Binding-site contacts:
Ligand atom C1 contacts residue PHE308 of chain 1.A at 3.7 Å (hydrophobic).
Ligand atom C12 contacts residue PHE308 of chain 1.A at 3.6 Å (hydrophobic).
Ligand atom C5 contacts residue ILE272 of chain 1.A at 3.7 Å (hydrophobic).
Ligand atom C5 contacts residue ASN257 of chain 1.A at 3.8 Å.
Ligand atom C14 contacts residue MET209 of chain 1.A at 4.1 Å (hydrophobic).
Ligand atom O3 contacts residue MET293 of chain 1.A at 3.9 Å.
Ligand atom C7 contacts residue PHE308 of chain 1.A at 3.9 Å (hydrophobic).
Ligand atom C14 contacts residue PHE308 of chain 1.A at 3.9 Å (hydrophobic).
Ligand atom N9 contacts residue PHE276 of chain 1.A at 4.4 Å.
Ligand atom N9 contacts residue PHE308 of chain 1.A at 4.2 Å.
Ligand atom C6 contacts residue TYR265 of chain 1.A at 3.9 Å (hydrophobic).
Ligand atom C2 contacts residue ILE272 of chain 1.A at 4.0 Å (hydrophobic).
Ligand atom C13 contacts residue MET293 of chain 1.A at 3.6 Å (hydrophobic).
Ligand atom C6 contacts residue GLN305 of chain 1.A at 3.7 Å.
Ligand atom C6 contacts residue THR269 of chain 1.A at 3.3 Å.
Ligand atom N10 contacts residue PHE308 of chain 1.A at 3.9 Å.
Ligand atom N10 contacts residue PHE276 of chain 1.A at 4.1 Å.
Ligand atom C8 contacts residue TYR95 of chain 1.A at 3.9 Å (hydrophobic).
Ligand atom C20 contacts residue PHE276 of chain 1.A at 3.8 Å (hydrophobic).
Ligand atom O4 contacts residue PHE308 of chain 1.A at 3.3 Å.
Ligand atom C11 contacts residue PHE308 of chain 1.A at 4.4 Å (hydrophobic).
Ligand atom O3 contacts residue ILE272 of chain 1.A at 3.8 Å.
Ligand atom C7 contacts residue ILE272 of chain 1.A at 4.3 Å (hydrophobic).
Ligand atom C6 contacts residue ASN257 of chain 1.A at 4.3 Å.
Ligand atom C18 contacts residue MET209 of chain 1.A at 3.5 Å (hydrophobic).
Ligand atom C2 contacts residue GLN305 of chain 1.A at 4.1 Å.
Ligand atom C6 contacts residue ILE272 of chain 1.A at 3.9 Å (hydrophobic).
Ligand atom C13 contacts residue PHE276 of chain 1.A at 4.3 Å (hydrophobic).
Ligand atom O3 contacts residue GLN305 of chain 1.A at 3.1 Å (h-bond).
Ligand atom C8 contacts residue ILE272 of chain 1.A at 4.2 Å (hydrophobic).
Ligand atom O4 contacts residue ILE272 of chain 1.A at 4.3 Å.
Ligand atom O3 contacts residue PHE308 of chain 1.A at 4.1 Å.
Ligand atom C2 contacts residue PHE308 of chain 1.A at 3.6 Å (hydrophobic).
Ligand atom C6 contacts residue TRP268 of chain 1.A at 4.1 Å (hydrophobic).
Ligand atom C15 contacts residue MET209 of chain 1.A at 3.6 Å (hydrophobic).
Ligand atom C13 contacts residue PHE308 of chain 1.A at 3.6 Å (hydrophobic).
Ligand atom C16 contacts residue MET209 of chain 1.A at 4.3 Å (hydrophobic).
Ligand atom O4 contacts residue GLN305 of chain 1.A at 4.2 Å.
Ligand atom C12 contacts residue PHE276 of chain 1.A at 4.2 Å (hydrophobic).
Ligand atom O17 contacts residue MET209 of chain 1.A at 4.2 Å.

A protein and the small-molecule ligand that binds it are described below.
Small molecule (SMILES): CCOC(=O)c1c(C)nn(-c2ccc(OC)cc2)c1C

Sequence of chain 1.A:
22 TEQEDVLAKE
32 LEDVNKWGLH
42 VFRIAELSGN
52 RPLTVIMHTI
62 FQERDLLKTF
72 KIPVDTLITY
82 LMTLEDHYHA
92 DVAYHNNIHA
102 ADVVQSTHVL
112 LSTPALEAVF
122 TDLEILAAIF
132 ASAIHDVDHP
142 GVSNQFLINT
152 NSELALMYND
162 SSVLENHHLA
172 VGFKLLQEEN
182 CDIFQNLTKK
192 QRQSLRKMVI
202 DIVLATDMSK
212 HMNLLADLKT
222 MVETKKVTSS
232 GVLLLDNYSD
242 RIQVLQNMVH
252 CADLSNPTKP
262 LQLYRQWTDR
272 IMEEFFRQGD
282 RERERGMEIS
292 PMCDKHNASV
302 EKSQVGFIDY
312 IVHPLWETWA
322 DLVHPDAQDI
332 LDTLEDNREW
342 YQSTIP